Sequence of chain 1.M:
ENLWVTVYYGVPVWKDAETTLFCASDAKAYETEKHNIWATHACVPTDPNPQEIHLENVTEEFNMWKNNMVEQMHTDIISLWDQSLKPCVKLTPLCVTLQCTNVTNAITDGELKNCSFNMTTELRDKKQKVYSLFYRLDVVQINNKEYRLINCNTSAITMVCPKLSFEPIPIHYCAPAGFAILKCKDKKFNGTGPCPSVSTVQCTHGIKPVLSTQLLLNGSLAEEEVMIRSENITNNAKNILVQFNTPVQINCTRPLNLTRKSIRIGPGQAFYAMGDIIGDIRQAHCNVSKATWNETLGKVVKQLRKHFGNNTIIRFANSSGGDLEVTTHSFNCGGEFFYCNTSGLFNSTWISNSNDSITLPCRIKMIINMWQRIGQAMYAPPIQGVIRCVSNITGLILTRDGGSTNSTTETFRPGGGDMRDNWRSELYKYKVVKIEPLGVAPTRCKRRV

This small molecule binds to this protein.
Small molecule (SMILES): CC(=O)N[C@H]1[C@H](O[C@H]2[C@H](O)[C@@H](NC(C)=O)CO[C@@H]2CO)O[C@H](CO)[C@@H](O[C@@H]2O[C@H](CO)[C@@H](O)[C@H](O[C@H]3O[C@H](CO)[C@@H](O)[C@H](O)[C@@H]3O)[C@@H]2O)[C@@H]1O

Binding-site contacts:
Ligand atom C8 contacts residue ASN345 of chain 1.M at 3.9 Å.
Ligand atom O7 contacts residue PRO181 of chain 1.M at 3.8 Å.
Ligand atom O5 contacts residue ASN231 of chain 1.M at 2.3 Å (h-bond).
Ligand atom N2 contacts residue ASN231 of chain 1.M at 3.0 Å (h-bond).
Ligand atom C1 contacts residue ASN231 of chain 1.M at 1.4 Å.
Ligand atom C2 contacts residue VAL413 of chain 1.M at 4.5 Å (hydrophobic).
Ligand atom C7 contacts residue SER414 of chain 1.M at 4.1 Å.
Ligand atom C8 contacts residue LEU230 of chain 1.M at 4.1 Å (hydrophobic).
Ligand atom O5 contacts residue GLU180 of chain 1.M at 4.2 Å.
Ligand atom C6 contacts residue NAG1 of chain 1.UA at 3.9 Å.
Ligand atom O4 contacts residue VAL413 of chain 1.M at 3.8 Å.
Ligand atom O5 contacts residue VAL413 of chain 1.M at 4.4 Å.
Ligand atom N2 contacts residue SER414 of chain 1.M at 3.1 Å (h-bond).
Ligand atom C1 contacts residue SER414 of chain 1.M at 3.8 Å.
Ligand atom C7 contacts residue ASN231 of chain 1.M at 3.9 Å.
Ligand atom C8 contacts residue SER414 of chain 1.M at 4.2 Å.
Ligand atom C2 contacts residue ASN231 of chain 1.M at 2.4 Å.
Ligand atom C2 contacts residue SER414 of chain 1.M at 3.8 Å.
Ligand atom C5 contacts residue ASN231 of chain 1.M at 3.6 Å.
Ligand atom O6 contacts residue NAG1 of chain 1.UA at 4.5 Å.
Ligand atom C6 contacts residue GLU180 of chain 1.M at 3.4 Å.
Ligand atom C4 contacts residue ASN231 of chain 1.M at 4.2 Å.
Ligand atom C3 contacts residue SER414 of chain 1.M at 3.9 Å.
Ligand atom O4 contacts residue LYS34 of chain 1.M at 3.9 Å.
Ligand atom C4 contacts residue VAL413 of chain 1.M at 4.0 Å (hydrophobic).
Ligand atom C7 contacts residue CYS346 of chain 1.M at 4.4 Å (hydrophobic).
Ligand atom O5 contacts residue NAG1 of chain 1.UA at 3.9 Å.
Ligand atom C3 contacts residue VAL413 of chain 1.M at 3.8 Å (hydrophobic).
Ligand atom C5 contacts residue GLU180 of chain 1.M at 3.6 Å.
Ligand atom C8 contacts residue VAL223 of chain 1.M at 4.1 Å (hydrophobic).
Ligand atom O7 contacts residue ASN345 of chain 1.M at 3.8 Å.
Ligand atom C8 contacts residue CYS346 of chain 1.M at 4.2 Å (hydrophobic).
Ligand atom C1 contacts residue VAL413 of chain 1.M at 4.2 Å (hydrophobic).
Ligand atom O6 contacts residue GLU180 of chain 1.M at 3.1 Å (salt-bridge).
Ligand atom O7 contacts residue ASN231 of chain 1.M at 4.4 Å.
Ligand atom C3 contacts residue ASN231 of chain 1.M at 3.8 Å.
Ligand atom C5 contacts residue VAL413 of chain 1.M at 3.6 Å (hydrophobic).
Ligand atom C7 contacts residue ASN345 of chain 1.M at 4.3 Å.
Ligand atom O3 contacts residue CYS346 of chain 1.M at 3.6 Å.